Binding-site contacts:
Ligand atom CB contacts residue THR931 of chain 1.D at 3.6 Å.
Ligand atom CG contacts residue LEU1243 of chain 1.D at 3.7 Å (hydrophobic).
Ligand atom O contacts residue ALA735 of chain 1.D at 3.1 Å.
Ligand atom CG1 contacts residue PHE935 of chain 1.D at 3.9 Å (hydrophobic).
Ligand atom NE2 contacts residue ARG744 of chain 1.D at 3.4 Å (salt-bridge).
Ligand atom CD contacts residue LEU1243 of chain 1.D at 3.1 Å (hydrophobic).
Ligand atom O contacts residue ILE937 of chain 1.D at 2.5 Å (h-bond).
Ligand atom CG2 contacts residue LEU1243 of chain 1.D at 3.8 Å (hydrophobic).
Ligand atom OG1 contacts residue LEU746 of chain 1.D at 2.5 Å (h-bond).
Ligand atom N contacts residue GLN739 of chain 1.D at 3.8 Å.
Ligand atom CB contacts residue ILE937 of chain 1.D at 3.6 Å (hydrophobic).
Ligand atom CG1 contacts residue THR934 of chain 1.D at 3.8 Å.
Ligand atom CA contacts residue PHE935 of chain 1.D at 3.8 Å (hydrophobic).
Ligand atom CG2 contacts residue ALA748 of chain 1.D at 3.8 Å (hydrophobic).
Ligand atom CD2 contacts residue THR931 of chain 1.D at 3.7 Å.
Ligand atom CD1 contacts residue PHE935 of chain 1.D at 3.2 Å (hydrophobic).
Ligand atom O contacts residue MET747 of chain 1.D at 3.8 Å.
Ligand atom O contacts residue GLN1244 of chain 1.D at 3.4 Å (h-bond).
Ligand atom CD2 contacts residue ARG933 of chain 1.D at 3.9 Å.
Ligand atom O contacts residue ALA748 of chain 1.D at 3.2 Å (h-bond).
Ligand atom CD1 contacts residue LYS781 of chain 1.D at 3.7 Å.
Ligand atom CD contacts residue GLN1244 of chain 1.D at 3.8 Å.
Ligand atom CG1 contacts residue HIS936 of chain 1.D at 3.4 Å.
Ligand atom CD contacts residue LEU746 of chain 1.D at 3.8 Å (hydrophobic).
Ligand atom CE2 contacts residue ARG933 of chain 1.D at 3.8 Å.
Ligand atom NE2 contacts residue SER775 of chain 1.D at 3.0 Å (h-bond).
Ligand atom CE2 contacts residue ASP785 of chain 1.D at 3.4 Å.
Ligand atom CB contacts residue LEU746 of chain 1.D at 3.5 Å (hydrophobic).
Ligand atom CE1 contacts residue LYS781 of chain 1.D at 3.2 Å.
Ligand atom CZ contacts residue LYS781 of chain 1.D at 3.9 Å.
Ligand atom O contacts residue ARG738 of chain 1.D at 2.9 Å (salt-bridge).
Ligand atom CZ contacts residue ASP785 of chain 1.D at 3.2 Å.
Ligand atom O contacts residue HIS936 of chain 1.D at 3.2 Å.
Ligand atom CB contacts residue ALA735 of chain 1.D at 3.6 Å (hydrophobic).
Ligand atom O contacts residue GLY778 of chain 1.D at 3.8 Å.
Ligand atom C contacts residue ARG738 of chain 1.D at 3.2 Å.
Ligand atom CE2 contacts residue THR931 of chain 1.D at 3.3 Å.
Ligand atom CA contacts residue ARG738 of chain 1.D at 3.8 Å.
Ligand atom CD1 contacts residue THR934 of chain 1.D at 3.3 Å.
Ligand atom C contacts residue ILE937 of chain 1.D at 3.6 Å (hydrophobic).

This protein binds this small molecule.
Small molecule (SMILES): CC[C@H](C)[C@H](NC(=O)[C@@H](NC(=O)[C@H](CCCN=C(N)N)NC(=O)[C@H](C)NC(=O)[C@@H]1CC(=O)NCC(=O)N[C@@H]([C@@H](C)O)C(=O)N2CCC[C@H]2C(=O)NCC(=O)N[C@@H](Cc2ccccc2)C(=O)N[C@@H](CCC(N)=O)C(=O)N[C@@H]([C@@H](C)O)C(=O)N2CCC[C@H]2C(=O)N1)C(C)C)C(=O)N[C@@H](CO)C(=O)N[C@@H](CCCN=C(N)N)C(=O)N[C@@H](Cc1ccccc1)C(=O)NCC=O

Sequence of chain 1.C:
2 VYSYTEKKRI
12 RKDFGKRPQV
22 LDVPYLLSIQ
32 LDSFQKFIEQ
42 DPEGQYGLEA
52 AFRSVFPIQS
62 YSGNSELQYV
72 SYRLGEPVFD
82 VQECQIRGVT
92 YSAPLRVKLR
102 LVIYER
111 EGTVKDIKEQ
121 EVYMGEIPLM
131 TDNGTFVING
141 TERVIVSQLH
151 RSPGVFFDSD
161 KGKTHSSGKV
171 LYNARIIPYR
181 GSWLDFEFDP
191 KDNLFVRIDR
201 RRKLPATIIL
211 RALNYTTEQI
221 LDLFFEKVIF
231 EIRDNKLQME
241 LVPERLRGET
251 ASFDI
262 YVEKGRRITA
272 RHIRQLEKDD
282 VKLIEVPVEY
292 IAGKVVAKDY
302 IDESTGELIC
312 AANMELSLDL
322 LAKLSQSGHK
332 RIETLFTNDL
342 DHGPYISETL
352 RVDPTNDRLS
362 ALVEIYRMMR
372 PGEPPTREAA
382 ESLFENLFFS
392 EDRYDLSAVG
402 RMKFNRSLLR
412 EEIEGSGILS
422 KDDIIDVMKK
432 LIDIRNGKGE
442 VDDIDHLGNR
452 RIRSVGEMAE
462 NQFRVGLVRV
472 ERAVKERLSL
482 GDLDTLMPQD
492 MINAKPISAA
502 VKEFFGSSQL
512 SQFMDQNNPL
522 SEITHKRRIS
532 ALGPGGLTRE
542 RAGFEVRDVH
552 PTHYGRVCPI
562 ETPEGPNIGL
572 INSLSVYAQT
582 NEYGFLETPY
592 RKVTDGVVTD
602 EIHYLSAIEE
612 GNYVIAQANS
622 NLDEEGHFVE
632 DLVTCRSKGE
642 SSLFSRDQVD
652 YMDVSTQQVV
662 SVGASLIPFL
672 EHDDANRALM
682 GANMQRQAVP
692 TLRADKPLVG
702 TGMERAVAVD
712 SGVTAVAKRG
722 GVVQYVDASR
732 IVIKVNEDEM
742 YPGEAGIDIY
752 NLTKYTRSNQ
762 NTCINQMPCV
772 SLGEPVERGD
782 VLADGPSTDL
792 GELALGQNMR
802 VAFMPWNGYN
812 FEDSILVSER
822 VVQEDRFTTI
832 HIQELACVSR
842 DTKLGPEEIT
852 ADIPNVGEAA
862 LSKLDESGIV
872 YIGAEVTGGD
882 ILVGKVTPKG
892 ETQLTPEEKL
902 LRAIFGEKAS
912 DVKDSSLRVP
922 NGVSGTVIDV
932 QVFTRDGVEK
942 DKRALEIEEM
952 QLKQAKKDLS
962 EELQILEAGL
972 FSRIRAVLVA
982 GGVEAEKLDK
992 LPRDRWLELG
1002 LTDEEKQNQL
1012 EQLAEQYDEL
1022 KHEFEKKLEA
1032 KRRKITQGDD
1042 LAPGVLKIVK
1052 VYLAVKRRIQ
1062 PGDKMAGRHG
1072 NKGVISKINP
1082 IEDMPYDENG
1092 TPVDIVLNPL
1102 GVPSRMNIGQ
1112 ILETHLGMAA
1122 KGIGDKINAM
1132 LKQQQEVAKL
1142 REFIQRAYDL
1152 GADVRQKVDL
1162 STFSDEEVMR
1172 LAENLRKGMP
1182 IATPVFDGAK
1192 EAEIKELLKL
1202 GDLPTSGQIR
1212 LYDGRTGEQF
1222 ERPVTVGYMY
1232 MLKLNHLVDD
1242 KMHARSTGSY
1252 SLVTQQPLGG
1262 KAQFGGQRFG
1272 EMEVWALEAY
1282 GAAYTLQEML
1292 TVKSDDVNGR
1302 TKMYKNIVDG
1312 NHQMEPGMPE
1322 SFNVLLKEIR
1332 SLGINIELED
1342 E

Sequence of chain 1.D:
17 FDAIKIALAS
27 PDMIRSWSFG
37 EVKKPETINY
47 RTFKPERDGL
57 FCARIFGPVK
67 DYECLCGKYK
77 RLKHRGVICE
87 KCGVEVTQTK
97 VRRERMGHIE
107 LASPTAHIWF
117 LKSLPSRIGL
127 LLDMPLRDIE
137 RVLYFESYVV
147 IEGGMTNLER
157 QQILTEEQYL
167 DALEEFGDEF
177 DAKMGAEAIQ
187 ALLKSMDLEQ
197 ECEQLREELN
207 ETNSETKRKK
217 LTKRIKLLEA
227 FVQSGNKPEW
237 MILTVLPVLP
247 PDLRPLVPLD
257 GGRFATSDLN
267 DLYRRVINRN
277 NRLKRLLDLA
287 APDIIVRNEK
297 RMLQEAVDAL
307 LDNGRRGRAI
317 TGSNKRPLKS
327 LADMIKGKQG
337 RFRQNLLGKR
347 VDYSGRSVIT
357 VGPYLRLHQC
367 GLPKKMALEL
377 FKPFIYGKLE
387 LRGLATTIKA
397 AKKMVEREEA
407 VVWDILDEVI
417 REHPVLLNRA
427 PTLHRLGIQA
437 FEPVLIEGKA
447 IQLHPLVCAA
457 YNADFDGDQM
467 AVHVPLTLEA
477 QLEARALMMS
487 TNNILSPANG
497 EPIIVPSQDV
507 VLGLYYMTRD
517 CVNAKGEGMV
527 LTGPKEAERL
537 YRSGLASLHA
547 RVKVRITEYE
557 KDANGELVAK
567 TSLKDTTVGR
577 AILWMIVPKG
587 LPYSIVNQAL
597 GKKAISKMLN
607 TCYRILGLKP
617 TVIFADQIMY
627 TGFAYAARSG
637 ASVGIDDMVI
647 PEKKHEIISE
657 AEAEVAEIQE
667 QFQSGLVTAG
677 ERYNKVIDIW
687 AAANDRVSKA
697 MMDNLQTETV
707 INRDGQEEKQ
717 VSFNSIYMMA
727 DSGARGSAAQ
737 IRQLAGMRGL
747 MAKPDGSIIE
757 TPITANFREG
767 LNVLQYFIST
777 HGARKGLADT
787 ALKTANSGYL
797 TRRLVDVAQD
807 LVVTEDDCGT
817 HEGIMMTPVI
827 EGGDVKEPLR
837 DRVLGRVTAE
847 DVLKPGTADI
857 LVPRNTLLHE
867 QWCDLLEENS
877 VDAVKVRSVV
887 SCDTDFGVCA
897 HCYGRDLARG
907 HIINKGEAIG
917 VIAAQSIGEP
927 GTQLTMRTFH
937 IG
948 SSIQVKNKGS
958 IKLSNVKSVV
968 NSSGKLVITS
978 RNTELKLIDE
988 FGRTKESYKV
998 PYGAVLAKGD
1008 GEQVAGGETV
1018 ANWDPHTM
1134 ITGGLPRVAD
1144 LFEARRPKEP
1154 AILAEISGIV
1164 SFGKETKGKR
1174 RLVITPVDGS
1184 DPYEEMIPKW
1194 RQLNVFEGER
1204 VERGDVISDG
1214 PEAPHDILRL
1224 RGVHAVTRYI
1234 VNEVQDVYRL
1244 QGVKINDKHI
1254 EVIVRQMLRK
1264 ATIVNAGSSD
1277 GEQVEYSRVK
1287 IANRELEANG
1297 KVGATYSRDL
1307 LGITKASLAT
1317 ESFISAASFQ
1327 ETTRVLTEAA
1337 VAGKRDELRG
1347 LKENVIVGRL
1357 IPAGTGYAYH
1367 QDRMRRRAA